Binding-site contacts:
Ligand atom C8 contacts residue MET242 of chain 1.A at 4.2 Å (hydrophobic).
Ligand atom C7 contacts residue ASN255 of chain 1.A at 4.0 Å.
Ligand atom N2 contacts residue ASN255 of chain 1.A at 3.0 Å (h-bond).
Ligand atom O6 contacts residue THR257 of chain 1.A at 3.9 Å.
Ligand atom C5 contacts residue ASN255 of chain 1.A at 3.6 Å.
Ligand atom C8 contacts residue THR241 of chain 1.A at 3.9 Å.
Ligand atom C2 contacts residue ASN255 of chain 1.A at 2.5 Å.
Ligand atom C1 contacts residue THR257 of chain 1.A at 3.7 Å.
Ligand atom O5 contacts residue ASN255 of chain 1.A at 2.3 Å (h-bond).
Ligand atom O5 contacts residue THR257 of chain 1.A at 4.2 Å.
Ligand atom O7 contacts residue ASN255 of chain 1.A at 4.4 Å.
Ligand atom C1 contacts residue ASN255 of chain 1.A at 1.4 Å.
Ligand atom C4 contacts residue ASN255 of chain 1.A at 4.2 Å.
Ligand atom C5 contacts residue THR257 of chain 1.A at 4.1 Å.
Ligand atom C3 contacts residue ASN255 of chain 1.A at 3.8 Å.

Sequence of chain 1.A:
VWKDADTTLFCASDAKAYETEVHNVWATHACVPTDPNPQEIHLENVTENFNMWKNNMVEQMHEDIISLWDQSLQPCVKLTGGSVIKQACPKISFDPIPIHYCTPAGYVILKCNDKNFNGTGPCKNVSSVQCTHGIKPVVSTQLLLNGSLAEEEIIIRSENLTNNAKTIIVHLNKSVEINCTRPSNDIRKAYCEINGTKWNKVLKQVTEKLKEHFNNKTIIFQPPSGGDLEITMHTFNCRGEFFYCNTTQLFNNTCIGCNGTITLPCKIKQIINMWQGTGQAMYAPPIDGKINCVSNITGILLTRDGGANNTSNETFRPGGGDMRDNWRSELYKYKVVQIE

The small molecule below binds the protein below.
Small molecule (SMILES): CC(=O)N[C@@H]1[C@@H](O)[C@H](O)[C@@H](CO)O[C@H]1O